Binding-site contacts:
Ligand atom O contacts residue PHE173 of chain 1.A at 3.5 Å.
Ligand atom O1 contacts residue PHE173 of chain 1.A at 4.1 Å.
Ligand atom S contacts residue SER5 of chain 1.A at 4.2 Å.
Ligand atom C1 contacts residue TYR8 of chain 1.A at 3.7 Å (hydrophobic).
Ligand atom C4 contacts residue PHE173 of chain 1.A at 4.3 Å (hydrophobic).
Ligand atom C7 contacts residue LEU129 of chain 1.A at 3.8 Å (hydrophobic).
Ligand atom O1 contacts residue SER174 of chain 1.A at 3.8 Å.
Ligand atom O contacts residue TYR8 of chain 1.A at 3.2 Å (h-bond).
Ligand atom C2 contacts residue TYR8 of chain 1.A at 3.8 Å (hydrophobic).
Ligand atom C contacts residue THR177 of chain 1.A at 4.2 Å.
Ligand atom C3 contacts residue THR177 of chain 1.A at 3.9 Å.
Ligand atom O2 contacts residue TYR8 of chain 1.A at 3.9 Å.
Ligand atom O1 contacts residue TYR8 of chain 1.A at 3.1 Å (h-bond).
Ligand atom C6 contacts residue TYR8 of chain 1.A at 4.2 Å (hydrophobic).
Ligand atom C9 contacts residue LEU129 of chain 1.A at 4.5 Å (hydrophobic).
Ligand atom O2 contacts residue TYR170 of chain 1.A at 4.0 Å.
Ligand atom C5 contacts residue TYR8 of chain 1.A at 4.1 Å (hydrophobic).
Ligand atom O contacts residue LEU131 of chain 1.A at 3.7 Å.
Ligand atom N contacts residue TYR8 of chain 1.A at 3.9 Å.
Ligand atom C3 contacts residue TYR8 of chain 1.A at 4.4 Å (hydrophobic).
Ligand atom C9 contacts residue SER5 of chain 1.A at 2.9 Å.
Ligand atom C4 contacts residue THR177 of chain 1.A at 3.2 Å.
Ligand atom C8 contacts residue LEU129 of chain 1.A at 3.4 Å (hydrophobic).
Ligand atom O1 contacts residue THR177 of chain 1.A at 2.6 Å (h-bond).
Ligand atom C4 contacts residue TYR8 of chain 1.A at 3.3 Å (hydrophobic).
Ligand atom S contacts residue TYR8 of chain 1.A at 4.3 Å.
Ligand atom C8 contacts residue SER5 of chain 1.A at 3.1 Å.
Ligand atom C7 contacts residue SER5 of chain 1.A at 4.2 Å.
Ligand atom C1 contacts residue SER174 of chain 1.A at 4.0 Å.
Ligand atom O contacts residue THR177 of chain 1.A at 3.2 Å.
Ligand atom C contacts residue SER174 of chain 1.A at 4.2 Å.
Ligand atom C8 contacts residue TYR8 of chain 1.A at 4.4 Å (hydrophobic).
Ligand atom C7 contacts residue TYR8 of chain 1.A at 4.2 Å (hydrophobic).

Sequence of chain 1.A:
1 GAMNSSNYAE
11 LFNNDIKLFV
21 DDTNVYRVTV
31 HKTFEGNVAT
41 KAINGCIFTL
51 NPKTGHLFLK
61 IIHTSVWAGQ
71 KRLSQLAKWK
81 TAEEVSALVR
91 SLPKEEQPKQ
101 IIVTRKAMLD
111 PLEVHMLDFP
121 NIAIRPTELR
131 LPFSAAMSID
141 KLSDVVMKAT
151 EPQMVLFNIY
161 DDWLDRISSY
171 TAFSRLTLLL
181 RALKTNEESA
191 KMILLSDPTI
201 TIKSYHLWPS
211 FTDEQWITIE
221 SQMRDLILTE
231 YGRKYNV

A protein and the small-molecule ligand that binds it are described below.
Small molecule (SMILES): CCN(CCC(=O)O)C(=O)c1cccs1